Sequence of chain 1.C:
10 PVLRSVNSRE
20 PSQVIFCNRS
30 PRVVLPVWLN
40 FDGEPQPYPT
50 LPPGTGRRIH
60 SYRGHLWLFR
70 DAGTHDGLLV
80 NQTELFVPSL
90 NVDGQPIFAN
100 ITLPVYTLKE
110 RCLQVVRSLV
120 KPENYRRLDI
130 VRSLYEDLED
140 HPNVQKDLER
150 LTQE

Binding-site contacts:
Ligand atom O53 contacts residue SER60 of chain 1.C at 2.5 Å (h-bond).
Ligand atom C52 contacts residue TYR47 of chain 1.C at 3.2 Å (hydrophobic).
Ligand atom O47 contacts residue GLN100 of chain 1.D at 2.5 Å (h-bond).
Ligand atom C4 contacts residue VAL10 of chain 1.D at 3.2 Å (hydrophobic).
Ligand atom S10 contacts residue VAL104 of chain 1.D at 3.4 Å.
Ligand atom O55 contacts residue TYR47 of chain 1.C at 2.7 Å (h-bond).
Ligand atom N19 contacts residue TYR97 of chain 1.D at 3.1 Å.
Ligand atom N56 contacts residue HIS59 of chain 1.C at 2.9 Å (h-bond).
Ligand atom C60 contacts residue TYR47 of chain 1.C at 3.5 Å (hydrophobic).
Ligand atom N17 contacts residue HIS96 of chain 1.D at 3.3 Å.
Ligand atom C25 contacts residue TYR97 of chain 1.D at 3.1 Å (hydrophobic).
Ligand atom C50 contacts residue TRP66 of chain 1.C at 3.5 Å (hydrophobic).
Ligand atom N48 contacts residue TYR47 of chain 1.C at 3.4 Å (h-bond).
Ligand atom N1 contacts residue GLU63 of chain 1.D at 3.1 Å (salt-bridge).
Ligand atom O55 contacts residue ARG103 of chain 1.D at 3.3 Å.
Ligand atom N17 contacts residue TYR97 of chain 1.D at 3.4 Å.
Ligand atom N17 contacts residue TYR65 of chain 1.D at 3.0 Å (h-bond).
Ligand atom C49 contacts residue HIS59 of chain 1.C at 3.3 Å.
Ligand atom N67 contacts residue ARG56 of chain 1.C at 2.9 Å (salt-bridge).
Ligand atom C32 contacts residue HIS96 of chain 1.D at 3.3 Å.
Ligand atom C54 contacts residue TYR47 of chain 1.C at 3.4 Å (hydrophobic).
Ligand atom N12 contacts residue ASP70 of chain 1.D at 3.0 Å (salt-bridge).
Ligand atom C20 contacts residue TYR97 of chain 1.D at 3.3 Å (hydrophobic).
Ligand atom C36 contacts residue TYR61 of chain 1.C at 3.4 Å (hydrophobic).
Ligand atom C15 contacts residue TYR97 of chain 1.D at 3.5 Å (hydrophobic).
Ligand atom C24 contacts residue TYR97 of chain 1.D at 3.4 Å (hydrophobic).
Ligand atom C30 contacts residue GLU63 of chain 1.D at 3.4 Å.
Ligand atom O16 contacts residue TYR97 of chain 1.D at 3.4 Å.
Ligand atom C69 contacts residue GLU108 of chain 1.D at 3.2 Å.
Ligand atom C59 contacts residue TYR47 of chain 1.C at 3.4 Å (hydrophobic).
Ligand atom C44 contacts residue GLN100 of chain 1.D at 3.4 Å.
Ligand atom C66 contacts residue PRO48 of chain 1.C at 2.9 Å (hydrophobic).
Ligand atom C18 contacts residue TYR97 of chain 1.D at 2.9 Å (hydrophobic).
Ligand atom C50 contacts residue TYR47 of chain 1.C at 3.3 Å (hydrophobic).
Ligand atom C51 contacts residue TYR47 of chain 1.C at 3.5 Å (hydrophobic).
Ligand atom O53 contacts residue HIS64 of chain 1.C at 2.5 Å (h-bond).
Ligand atom C29 contacts residue HIS96 of chain 1.D at 3.4 Å.
Ligand atom O42 contacts residue HIS64 of chain 1.C at 3.2 Å.
Ligand atom O47 contacts residue TYR61 of chain 1.C at 3.5 Å.
Ligand atom C63 contacts residue GLU99 of chain 1.D at 3.5 Å.

This protein binds this small molecule.
Small molecule (SMILES): Cc1ncsc1-c1ccc(CNC(=O)[C@@H]2C[C@@H](O)CN2C(=O)[C@@H](NC(=O)CCCCCN2CCCN(c3nccc(-c4noc([C@@]5(C)CCCc6sc(N)c(C#N)c65)n4)n3)[C@@H](C)C2)C(C)(C)C)cc1

Sequence of chain 1.D:
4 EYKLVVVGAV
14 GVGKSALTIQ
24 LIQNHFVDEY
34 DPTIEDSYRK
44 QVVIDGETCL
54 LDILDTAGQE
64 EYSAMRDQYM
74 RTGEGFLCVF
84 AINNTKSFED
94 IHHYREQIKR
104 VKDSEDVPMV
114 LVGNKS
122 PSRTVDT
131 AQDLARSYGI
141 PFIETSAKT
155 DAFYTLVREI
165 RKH